Binding-site contacts:
Ligand atom C1 contacts residue ASN666 of chain 6.B at 1.4 Å.
Ligand atom C7 contacts residue ASN666 of chain 6.B at 3.3 Å.
Ligand atom C5 contacts residue ASN666 of chain 6.B at 3.7 Å.
Ligand atom O5 contacts residue THR663 of chain 6.B at 4.4 Å.
Ligand atom O5 contacts residue ASN666 of chain 6.B at 2.4 Å (h-bond).
Ligand atom C8 contacts residue PRO691 of chain 6.B at 4.4 Å (hydrophobic).
Ligand atom N2 contacts residue ASN666 of chain 6.B at 2.9 Å (h-bond).
Ligand atom C6 contacts residue THR663 of chain 6.B at 3.9 Å.
Ligand atom C4 contacts residue ASN666 of chain 6.B at 4.2 Å.
Ligand atom O7 contacts residue ASN666 of chain 6.B at 3.2 Å (h-bond).
Ligand atom C2 contacts residue ASN666 of chain 6.B at 2.5 Å.
Ligand atom C5 contacts residue THR663 of chain 6.B at 4.1 Å.
Ligand atom C3 contacts residue ASN666 of chain 6.B at 3.8 Å.
Ligand atom C8 contacts residue ASN666 of chain 6.B at 4.1 Å.
Ligand atom C8 contacts residue LEU693 of chain 6.B at 4.3 Å (hydrophobic).

Sequence of chain 6.B:
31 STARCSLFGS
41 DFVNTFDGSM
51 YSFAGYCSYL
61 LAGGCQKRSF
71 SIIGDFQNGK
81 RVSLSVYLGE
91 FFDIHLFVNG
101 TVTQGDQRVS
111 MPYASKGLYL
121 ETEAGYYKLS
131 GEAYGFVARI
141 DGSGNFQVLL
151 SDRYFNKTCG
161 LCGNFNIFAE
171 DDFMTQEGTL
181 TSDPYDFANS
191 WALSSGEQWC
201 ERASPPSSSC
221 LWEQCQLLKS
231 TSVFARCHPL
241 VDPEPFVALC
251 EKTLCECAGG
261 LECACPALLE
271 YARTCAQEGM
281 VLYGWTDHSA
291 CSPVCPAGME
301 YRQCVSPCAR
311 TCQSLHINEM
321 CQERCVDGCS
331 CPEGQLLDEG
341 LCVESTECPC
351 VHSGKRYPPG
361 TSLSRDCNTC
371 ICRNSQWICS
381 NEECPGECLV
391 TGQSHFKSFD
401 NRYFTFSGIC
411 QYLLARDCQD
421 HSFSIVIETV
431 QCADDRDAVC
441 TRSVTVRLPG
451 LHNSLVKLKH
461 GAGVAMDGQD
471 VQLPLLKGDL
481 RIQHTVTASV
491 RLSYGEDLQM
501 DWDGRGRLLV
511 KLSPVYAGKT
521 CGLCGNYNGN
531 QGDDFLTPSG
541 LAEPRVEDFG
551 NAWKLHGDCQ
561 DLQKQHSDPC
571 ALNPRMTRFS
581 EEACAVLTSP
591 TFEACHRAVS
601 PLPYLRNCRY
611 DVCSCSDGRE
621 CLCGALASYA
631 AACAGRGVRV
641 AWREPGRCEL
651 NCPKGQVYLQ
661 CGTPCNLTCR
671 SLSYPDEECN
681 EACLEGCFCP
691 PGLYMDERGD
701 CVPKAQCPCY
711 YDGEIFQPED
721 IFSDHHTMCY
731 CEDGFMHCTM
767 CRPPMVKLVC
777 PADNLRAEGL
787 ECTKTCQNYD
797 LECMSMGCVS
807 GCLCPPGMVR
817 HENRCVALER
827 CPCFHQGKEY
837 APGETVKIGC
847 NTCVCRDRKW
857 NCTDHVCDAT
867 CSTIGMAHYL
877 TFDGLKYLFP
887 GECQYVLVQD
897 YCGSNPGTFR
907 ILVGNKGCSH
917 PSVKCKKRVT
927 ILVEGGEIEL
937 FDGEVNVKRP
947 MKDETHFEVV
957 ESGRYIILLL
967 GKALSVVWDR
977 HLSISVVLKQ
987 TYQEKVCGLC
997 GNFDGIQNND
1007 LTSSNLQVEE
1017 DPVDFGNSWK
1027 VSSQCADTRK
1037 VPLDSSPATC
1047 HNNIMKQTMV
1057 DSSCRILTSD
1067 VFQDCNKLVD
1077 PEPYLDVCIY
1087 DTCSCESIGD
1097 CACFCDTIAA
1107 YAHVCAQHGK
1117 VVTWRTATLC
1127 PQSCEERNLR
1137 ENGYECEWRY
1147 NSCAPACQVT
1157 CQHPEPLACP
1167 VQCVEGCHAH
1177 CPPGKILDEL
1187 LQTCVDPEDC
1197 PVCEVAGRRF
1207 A

A protein and the small-molecule ligand that binds it are described below.
Small molecule (SMILES): CC(=O)N[C@@H]1[C@@H](O)[C@H](O)[C@@H](CO)O[C@H]1O